This protein binds this small molecule.
Small molecule (SMILES): CN1CCC(Oc2ccc(-c3[nH]nc4cccc(OCC5CCCCC5)c34)cc2)CC1

Binding-site contacts:
Ligand atom C01 contacts residue SER97 of chain 2.A at 3.5 Å.
Ligand atom C30 contacts residue ILE17 of chain 2.A at 3.7 Å (hydrophobic).
Ligand atom N02 contacts residue TPO161 of chain 2.A at 3.4 Å (h-bond).
Ligand atom C23 contacts residue ILE17 of chain 2.A at 3.4 Å (hydrophobic).
Ligand atom N13 contacts residue LEU140 of chain 2.A at 3.5 Å.
Ligand atom C29 contacts residue GLY91 of chain 2.A at 3.4 Å.
Ligand atom C28 contacts residue ILE17 of chain 2.A at 3.6 Å (hydrophobic).
Ligand atom C24 contacts residue ASP94 of chain 2.A at 3.4 Å.
Ligand atom N12 contacts residue GLU89 of chain 2.A at 3.5 Å (salt-bridge).
Ligand atom N13 contacts residue ILE72 of chain 2.A at 3.5 Å.
Ligand atom C10 contacts residue ILE17 of chain 2.A at 3.6 Å (hydrophobic).
Ligand atom C15 contacts residue ILE72 of chain 2.A at 3.7 Å (hydrophobic).
Ligand atom O06 contacts residue ASP94 of chain 2.A at 3.7 Å.
Ligand atom C08 contacts residue ASP94 of chain 2.A at 3.8 Å.
Ligand atom C03 contacts residue TPO161 of chain 2.A at 3.6 Å.
Ligand atom C26 contacts residue ALA137 of chain 2.A at 3.7 Å (hydrophobic).
Ligand atom C14 contacts residue GLU89 of chain 2.A at 3.8 Å.
Ligand atom C07 contacts residue ILE93 of chain 2.A at 3.9 Å (hydrophobic).
Ligand atom C16 contacts residue ILE149 of chain 2.A at 3.7 Å (hydrophobic).
Ligand atom C14 contacts residue ALA37 of chain 2.A at 3.6 Å (hydrophobic).
Ligand atom C09 contacts residue LEU140 of chain 2.A at 3.8 Å (hydrophobic).
Ligand atom N12 contacts residue ALA37 of chain 2.A at 3.8 Å.
Ligand atom C24 contacts residue PRO159 of chain 2.A at 3.8 Å (hydrophobic).
Ligand atom N12 contacts residue LEU140 of chain 2.A at 3.2 Å.
Ligand atom N12 contacts residue CYS90 of chain 2.A at 3.6 Å.
Ligand atom N13 contacts residue GLU89 of chain 2.A at 2.7 Å (salt-bridge).
Ligand atom C10 contacts residue LEU140 of chain 2.A at 3.8 Å (hydrophobic).
Ligand atom C17 contacts residue ILE149 of chain 2.A at 3.6 Å (hydrophobic).
Ligand atom C11 contacts residue LEU140 of chain 2.A at 3.6 Å (hydrophobic).
Ligand atom N12 contacts residue GLY91 of chain 2.A at 3.1 Å (h-bond).
Ligand atom C28 contacts residue GLY91 of chain 2.A at 3.4 Å.
Ligand atom O06 contacts residue ILE93 of chain 2.A at 3.4 Å.
Ligand atom O06 contacts residue ASN92 of chain 2.A at 3.8 Å.
Ligand atom N13 contacts residue CYS90 of chain 2.A at 3.8 Å.
Ligand atom N13 contacts residue ALA37 of chain 2.A at 3.3 Å.
Ligand atom C14 contacts residue ILE72 of chain 2.A at 3.8 Å (hydrophobic).
Ligand atom C16 contacts residue MET88 of chain 2.A at 3.8 Å (hydrophobic).
Ligand atom C23 contacts residue PRO159 of chain 2.A at 3.7 Å (hydrophobic).
Ligand atom C22 contacts residue ILE17 of chain 2.A at 3.6 Å (hydrophobic).
Ligand atom C01 contacts residue TPO161 of chain 2.A at 3.4 Å.

Sequence of chain 2.A:
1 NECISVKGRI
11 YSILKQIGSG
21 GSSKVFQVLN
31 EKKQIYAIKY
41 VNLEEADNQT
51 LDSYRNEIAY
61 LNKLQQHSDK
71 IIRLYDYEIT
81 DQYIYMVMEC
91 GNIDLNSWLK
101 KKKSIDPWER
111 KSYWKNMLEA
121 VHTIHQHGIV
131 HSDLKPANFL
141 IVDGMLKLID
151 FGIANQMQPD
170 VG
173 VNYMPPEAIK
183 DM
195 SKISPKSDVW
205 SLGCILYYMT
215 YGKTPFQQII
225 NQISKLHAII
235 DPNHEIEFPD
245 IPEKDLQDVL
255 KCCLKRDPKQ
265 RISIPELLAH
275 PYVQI